This small molecule binds to this protein.
Small molecule (SMILES): CC(=O)N[C@@H]1[C@@H](O)[C@H](O)[C@@H](CO)O[C@H]1O

Binding-site contacts:
Ligand atom C6 contacts residue SER480 of chain 2.A at 4.1 Å.
Ligand atom C1 contacts residue ASN483 of chain 2.A at 1.5 Å.
Ligand atom C3 contacts residue GLY479 of chain 2.A at 4.2 Å.
Ligand atom C4 contacts residue ALA476 of chain 2.A at 4.2 Å (hydrophobic).
Ligand atom O3 contacts residue GLY479 of chain 2.A at 3.7 Å.
Ligand atom O5 contacts residue THR485 of chain 2.A at 3.5 Å (h-bond).
Ligand atom C1 contacts residue GLY479 of chain 2.A at 4.2 Å.
Ligand atom C4 contacts residue SER480 of chain 2.A at 3.8 Å.
Ligand atom O5 contacts residue ASN483 of chain 2.A at 2.4 Å (h-bond).
Ligand atom C5 contacts residue ASN483 of chain 2.A at 3.6 Å.
Ligand atom C7 contacts residue GLY479 of chain 2.A at 4.5 Å.
Ligand atom C4 contacts residue GLY479 of chain 2.A at 3.8 Å.
Ligand atom O7 contacts residue ARG482 of chain 2.A at 3.5 Å (salt-bridge).
Ligand atom O4 contacts residue ALA476 of chain 2.A at 3.6 Å.
Ligand atom C7 contacts residue ASN483 of chain 2.A at 4.0 Å.
Ligand atom O6 contacts residue THR485 of chain 2.A at 4.2 Å.
Ligand atom O4 contacts residue SER480 of chain 2.A at 4.3 Å.
Ligand atom O5 contacts residue SER480 of chain 2.A at 4.3 Å.
Ligand atom C3 contacts residue ASN483 of chain 2.A at 4.0 Å.
Ligand atom C5 contacts residue THR485 of chain 2.A at 3.9 Å.
Ligand atom C2 contacts residue ASN483 of chain 2.A at 2.7 Å.
Ligand atom C5 contacts residue SER480 of chain 2.A at 4.5 Å.
Ligand atom N2 contacts residue ASN483 of chain 2.A at 3.2 Å (h-bond).
Ligand atom C6 contacts residue THR485 of chain 2.A at 3.1 Å.
Ligand atom C4 contacts residue ASN483 of chain 2.A at 4.3 Å.
Ligand atom O7 contacts residue ASN483 of chain 2.A at 4.3 Å.
Ligand atom C7 contacts residue ARG482 of chain 2.A at 4.4 Å.
Ligand atom C2 contacts residue GLY479 of chain 2.A at 3.7 Å.
Ligand atom O5 contacts residue GLY479 of chain 2.A at 4.1 Å.
Ligand atom O7 contacts residue GLY479 of chain 2.A at 3.6 Å.

Sequence of chain 2.A:
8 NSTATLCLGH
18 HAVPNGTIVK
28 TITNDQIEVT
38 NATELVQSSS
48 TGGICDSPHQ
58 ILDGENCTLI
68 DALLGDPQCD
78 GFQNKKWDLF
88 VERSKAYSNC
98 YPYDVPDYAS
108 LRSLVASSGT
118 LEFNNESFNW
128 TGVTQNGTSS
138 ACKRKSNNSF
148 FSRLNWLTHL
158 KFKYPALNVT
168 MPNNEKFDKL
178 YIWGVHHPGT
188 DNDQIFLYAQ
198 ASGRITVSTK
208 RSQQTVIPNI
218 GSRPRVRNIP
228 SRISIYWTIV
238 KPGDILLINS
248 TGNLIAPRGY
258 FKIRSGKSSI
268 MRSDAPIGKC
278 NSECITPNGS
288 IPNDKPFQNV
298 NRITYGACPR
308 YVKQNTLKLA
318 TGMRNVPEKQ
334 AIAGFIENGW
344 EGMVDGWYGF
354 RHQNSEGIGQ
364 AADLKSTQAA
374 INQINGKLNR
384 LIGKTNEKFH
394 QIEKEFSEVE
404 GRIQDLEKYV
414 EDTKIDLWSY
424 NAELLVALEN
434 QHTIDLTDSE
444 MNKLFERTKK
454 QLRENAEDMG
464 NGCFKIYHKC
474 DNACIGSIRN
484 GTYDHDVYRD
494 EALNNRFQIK